This protein binds this small molecule.
Small molecule (SMILES): CC(=O)N[C@H]1[C@H](O[C@H]2[C@H](O)[C@@H](NC(C)=O)CO[C@@H]2CO)O[C@H](CO)[C@@H](O)[C@@H]1O

Sequence of chain 1.A:
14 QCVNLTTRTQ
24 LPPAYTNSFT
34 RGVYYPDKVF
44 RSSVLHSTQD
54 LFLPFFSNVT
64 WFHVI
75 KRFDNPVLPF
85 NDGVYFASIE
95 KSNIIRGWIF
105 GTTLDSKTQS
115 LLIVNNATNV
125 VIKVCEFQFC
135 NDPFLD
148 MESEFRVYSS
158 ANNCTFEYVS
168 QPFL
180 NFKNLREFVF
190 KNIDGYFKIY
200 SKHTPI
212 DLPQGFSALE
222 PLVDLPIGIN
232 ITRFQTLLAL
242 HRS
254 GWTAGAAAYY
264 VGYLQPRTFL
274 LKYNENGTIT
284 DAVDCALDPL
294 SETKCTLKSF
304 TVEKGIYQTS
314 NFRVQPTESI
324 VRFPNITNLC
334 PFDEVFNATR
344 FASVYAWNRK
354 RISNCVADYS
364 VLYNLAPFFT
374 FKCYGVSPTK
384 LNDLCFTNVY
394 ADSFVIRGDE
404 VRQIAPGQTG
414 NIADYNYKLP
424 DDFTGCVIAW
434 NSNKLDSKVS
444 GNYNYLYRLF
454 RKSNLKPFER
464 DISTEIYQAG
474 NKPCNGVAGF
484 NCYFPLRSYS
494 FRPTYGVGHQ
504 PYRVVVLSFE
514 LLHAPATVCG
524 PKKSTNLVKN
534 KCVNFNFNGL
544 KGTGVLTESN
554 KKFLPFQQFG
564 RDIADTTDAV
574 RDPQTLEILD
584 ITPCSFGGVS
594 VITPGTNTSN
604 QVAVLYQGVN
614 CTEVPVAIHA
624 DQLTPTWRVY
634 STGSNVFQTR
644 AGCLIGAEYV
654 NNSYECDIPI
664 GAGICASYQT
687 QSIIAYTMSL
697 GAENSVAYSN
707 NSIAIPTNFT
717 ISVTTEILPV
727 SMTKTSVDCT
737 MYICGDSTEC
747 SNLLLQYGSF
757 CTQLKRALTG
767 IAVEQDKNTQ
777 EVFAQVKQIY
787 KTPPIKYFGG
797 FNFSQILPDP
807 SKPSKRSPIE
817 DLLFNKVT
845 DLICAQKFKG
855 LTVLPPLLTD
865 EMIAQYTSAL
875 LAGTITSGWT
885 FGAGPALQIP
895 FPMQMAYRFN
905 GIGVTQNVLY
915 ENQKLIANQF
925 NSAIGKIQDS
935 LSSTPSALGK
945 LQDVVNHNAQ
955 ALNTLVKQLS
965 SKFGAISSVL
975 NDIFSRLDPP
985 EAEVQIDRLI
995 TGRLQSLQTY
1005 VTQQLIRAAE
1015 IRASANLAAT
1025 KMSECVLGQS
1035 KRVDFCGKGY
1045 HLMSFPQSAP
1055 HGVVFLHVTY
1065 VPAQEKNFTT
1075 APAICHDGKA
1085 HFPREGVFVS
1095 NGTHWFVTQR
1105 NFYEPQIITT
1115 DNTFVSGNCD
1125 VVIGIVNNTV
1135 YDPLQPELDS

Binding-site contacts:
Ligand atom N2 contacts residue ASN714 of chain 1.A at 2.9 Å (h-bond).
Ligand atom O7 contacts residue GLN1068 of chain 1.A at 3.8 Å.
Ligand atom O4 contacts residue LEU919 of chain 1.A at 3.9 Å.
Ligand atom N2 contacts residue LEU919 of chain 1.A at 4.1 Å.
Ligand atom C8 contacts residue LEU919 of chain 1.A at 3.8 Å (hydrophobic).
Ligand atom C2 contacts residue ASN714 of chain 1.A at 2.5 Å.
Ligand atom O7 contacts residue ASN714 of chain 1.A at 3.9 Å.
Ligand atom C1 contacts residue GLN1068 of chain 1.A at 4.1 Å.
Ligand atom O5 contacts residue GLN1068 of chain 1.A at 4.0 Å.
Ligand atom C7 contacts residue LEU919 of chain 1.A at 4.2 Å (hydrophobic).
Ligand atom C2 contacts residue GLN1068 of chain 1.A at 4.3 Å.
Ligand atom O6 contacts residue GLN923 of chain 1.A at 3.1 Å (h-bond).
Ligand atom O5 contacts residue ASN714 of chain 1.A at 2.3 Å (h-bond).
Ligand atom C4 contacts residue ASN714 of chain 1.A at 4.2 Å.
Ligand atom C3 contacts residue ASN714 of chain 1.A at 3.8 Å.
Ligand atom C6 contacts residue LEU919 of chain 1.A at 4.3 Å (hydrophobic).
Ligand atom C1 contacts residue ASN714 of chain 1.A at 1.4 Å.
Ligand atom C6 contacts residue GLN923 of chain 1.A at 4.2 Å.
Ligand atom C7 contacts residue ASN714 of chain 1.A at 3.6 Å.
Ligand atom C5 contacts residue LEU919 of chain 1.A at 4.0 Å (hydrophobic).
Ligand atom C5 contacts residue ASN714 of chain 1.A at 3.6 Å.